The small molecule below binds the protein below.
Small molecule (SMILES): Oc1cc2ccccc2cc1O

Binding-site contacts:
Ligand atom C4 contacts residue ARG73 of chain 1.A at 3.8 Å.
Ligand atom C5 contacts residue CYS76 of chain 1.A at 3.8 Å (hydrophobic).
Ligand atom C4 contacts residue CYS76 of chain 1.A at 4.3 Å (hydrophobic).
Ligand atom O1 contacts residue ILE112 of chain 1.C at 4.0 Å.
Ligand atom C10 contacts residue GLU104 of chain 1.C at 3.6 Å.
Ligand atom C6 contacts residue PHE100 of chain 1.C at 4.4 Å (hydrophobic).
Ligand atom C8 contacts residue ARG73 of chain 1.A at 3.6 Å.
Ligand atom C3 contacts residue ILE112 of chain 1.C at 4.0 Å (hydrophobic).
Ligand atom C1 contacts residue MLI1 of chain 1.G at 3.7 Å.
Ligand atom C3 contacts residue ARG73 of chain 1.A at 3.7 Å.
Ligand atom O1 contacts residue MLI1 of chain 1.G at 3.0 Å (h-bond).
Ligand atom O2 contacts residue PRO299 of chain 1.A at 3.7 Å.
Ligand atom C6 contacts residue ILE92 of chain 1.C at 4.0 Å (hydrophobic).
Ligand atom C2 contacts residue TYR116 of chain 1.C at 4.2 Å (hydrophobic).
Ligand atom O2 contacts residue LEU298 of chain 1.A at 3.9 Å.
Ligand atom C2 contacts residue MLI1 of chain 1.G at 3.5 Å.
Ligand atom C9 contacts residue GLU104 of chain 1.C at 3.6 Å.
Ligand atom C10 contacts residue ILE112 of chain 1.C at 3.4 Å (hydrophobic).
Ligand atom C5 contacts residue LEU113 of chain 1.C at 3.7 Å (hydrophobic).
Ligand atom C9 contacts residue ARG73 of chain 1.A at 3.6 Å.
Ligand atom C2 contacts residue ILE112 of chain 1.C at 3.6 Å (hydrophobic).
Ligand atom C7 contacts residue LEU113 of chain 1.C at 4.3 Å (hydrophobic).
Ligand atom C10 contacts residue ARG73 of chain 1.A at 3.6 Å.
Ligand atom C7 contacts residue ALA109 of chain 1.C at 4.0 Å (hydrophobic).
Ligand atom C9 contacts residue ALA109 of chain 1.C at 4.0 Å (hydrophobic).
Ligand atom C1 contacts residue ARG73 of chain 1.A at 3.9 Å.
Ligand atom C9 contacts residue ILE112 of chain 1.C at 4.0 Å (hydrophobic).
Ligand atom C7 contacts residue ARG73 of chain 1.A at 4.1 Å.
Ligand atom C4 contacts residue SER77 of chain 1.A at 4.3 Å.
Ligand atom O2 contacts residue GLU104 of chain 1.C at 2.6 Å (salt-bridge).
Ligand atom O2 contacts residue ILE112 of chain 1.C at 3.1 Å.
Ligand atom C6 contacts residue LEU113 of chain 1.C at 3.8 Å (hydrophobic).
Ligand atom O2 contacts residue ARG73 of chain 1.A at 3.9 Å.
Ligand atom C4 contacts residue TYR116 of chain 1.C at 3.9 Å (hydrophobic).
Ligand atom C8 contacts residue ALA109 of chain 1.C at 4.3 Å (hydrophobic).
Ligand atom O1 contacts residue LEU298 of chain 1.A at 3.5 Å.
Ligand atom C7 contacts residue PHE100 of chain 1.C at 4.1 Å (hydrophobic).
Ligand atom C1 contacts residue ILE112 of chain 1.C at 3.7 Å (hydrophobic).
Ligand atom C2 contacts residue ARG73 of chain 1.A at 3.7 Å.
Ligand atom C8 contacts residue ILE112 of chain 1.C at 4.4 Å (hydrophobic).

Sequence of chain 1.A:
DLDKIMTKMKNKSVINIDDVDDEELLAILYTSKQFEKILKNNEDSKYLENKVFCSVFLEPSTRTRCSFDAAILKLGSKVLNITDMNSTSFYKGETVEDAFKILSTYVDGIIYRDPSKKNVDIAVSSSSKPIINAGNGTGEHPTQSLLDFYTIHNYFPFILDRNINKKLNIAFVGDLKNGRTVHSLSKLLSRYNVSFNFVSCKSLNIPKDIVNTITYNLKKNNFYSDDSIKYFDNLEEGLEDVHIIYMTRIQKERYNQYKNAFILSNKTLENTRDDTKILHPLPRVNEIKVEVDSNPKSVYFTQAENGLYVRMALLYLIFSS

Sequence of chain 1.C:
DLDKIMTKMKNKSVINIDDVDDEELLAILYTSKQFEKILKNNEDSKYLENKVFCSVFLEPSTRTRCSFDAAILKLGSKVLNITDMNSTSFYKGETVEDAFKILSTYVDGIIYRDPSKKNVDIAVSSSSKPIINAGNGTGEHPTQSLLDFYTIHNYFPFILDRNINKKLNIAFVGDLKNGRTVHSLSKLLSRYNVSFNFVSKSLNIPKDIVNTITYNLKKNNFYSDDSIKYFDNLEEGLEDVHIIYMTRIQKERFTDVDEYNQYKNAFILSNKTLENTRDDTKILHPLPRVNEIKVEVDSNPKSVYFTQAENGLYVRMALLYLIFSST